Sequence of chain 1.C:
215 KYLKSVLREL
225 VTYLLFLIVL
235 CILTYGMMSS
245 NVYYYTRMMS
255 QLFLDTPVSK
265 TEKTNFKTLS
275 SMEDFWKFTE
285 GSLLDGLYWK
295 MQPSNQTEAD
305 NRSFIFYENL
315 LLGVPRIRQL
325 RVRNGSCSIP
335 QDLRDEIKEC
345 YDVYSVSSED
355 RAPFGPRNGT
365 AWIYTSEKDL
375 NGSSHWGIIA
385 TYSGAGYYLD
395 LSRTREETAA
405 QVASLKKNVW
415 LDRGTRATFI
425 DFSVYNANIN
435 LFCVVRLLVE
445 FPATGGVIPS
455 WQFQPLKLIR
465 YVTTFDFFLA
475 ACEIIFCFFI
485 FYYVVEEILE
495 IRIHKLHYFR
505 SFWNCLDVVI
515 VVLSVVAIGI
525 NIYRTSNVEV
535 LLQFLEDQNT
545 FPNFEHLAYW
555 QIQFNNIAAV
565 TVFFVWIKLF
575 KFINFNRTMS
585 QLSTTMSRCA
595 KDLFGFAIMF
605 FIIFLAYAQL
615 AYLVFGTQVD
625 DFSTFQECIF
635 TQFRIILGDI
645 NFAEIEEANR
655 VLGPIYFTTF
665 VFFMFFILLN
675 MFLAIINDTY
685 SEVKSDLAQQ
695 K

Binding-site contacts:
Ligand atom N2 contacts residue ASN362 of chain 1.C at 2.8 Å.
Ligand atom O7 contacts residue PRO360 of chain 1.C at 4.0 Å.
Ligand atom C5 contacts residue ASN362 of chain 1.C at 3.7 Å.
Ligand atom C8 contacts residue ASN362 of chain 1.C at 3.9 Å.
Ligand atom C4 contacts residue ASN362 of chain 1.C at 4.4 Å.
Ligand atom C8 contacts residue ARG361 of chain 1.C at 3.6 Å.
Ligand atom C7 contacts residue ASN362 of chain 1.C at 3.8 Å.
Ligand atom O5 contacts residue ASN362 of chain 1.C at 2.5 Å (h-bond).
Ligand atom O3 contacts residue ASN412 of chain 1.C at 4.3 Å.
Ligand atom C8 contacts residue PRO360 of chain 1.C at 2.5 Å (hydrophobic).
Ligand atom C7 contacts residue PRO360 of chain 1.C at 3.7 Å (hydrophobic).
Ligand atom C3 contacts residue ASN362 of chain 1.C at 4.0 Å.
Ligand atom C2 contacts residue ASN362 of chain 1.C at 2.8 Å.
Ligand atom C1 contacts residue ASN362 of chain 1.C at 1.6 Å.

This small molecule binds to this protein.
Small molecule (SMILES): CC(=O)N[C@@H]1[C@@H](O)[C@H](O)[C@@H](CO)O[C@H]1O